A protein and the small-molecule ligand that binds it are described below.
Small molecule (SMILES): Cc1ccccc1Cn1c(=O)c2c(n3ccnc13)CCN(Cc1ccccc1)C2

Sequence of chain 1.G:
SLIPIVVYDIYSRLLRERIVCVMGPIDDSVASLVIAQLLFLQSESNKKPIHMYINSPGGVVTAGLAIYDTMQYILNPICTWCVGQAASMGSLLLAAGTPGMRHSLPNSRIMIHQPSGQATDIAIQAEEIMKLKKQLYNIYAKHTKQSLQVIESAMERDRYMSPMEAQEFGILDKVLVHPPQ

Binding-site contacts:
Ligand atom C28 contacts residue HIS60 of chain 1.G at 3.8 Å.
Ligand atom C05 contacts residue LEU48 of chain 1.F at 3.9 Å (hydrophobic).
Ligand atom C04 contacts residue GLU26 of chain 1.G at 4.0 Å.
Ligand atom C20 contacts residue TYR62 of chain 1.G at 3.5 Å (hydrophobic).
Ligand atom C15 contacts residue TRP90 of chain 1.G at 3.4 Å (hydrophobic).
Ligand atom C05 contacts residue LEU23 of chain 1.G at 3.5 Å (hydrophobic).
Ligand atom C13 contacts residue TYR62 of chain 1.G at 3.0 Å (hydrophobic).
Ligand atom C03 contacts residue SER52 of chain 1.F at 3.9 Å.
Ligand atom C17 contacts residue TYR82 of chain 1.F at 3.9 Å (hydrophobic).
Ligand atom C03 contacts residue GLU26 of chain 1.G at 3.5 Å.
Ligand atom C15 contacts residue TYR62 of chain 1.G at 3.5 Å (hydrophobic).
Ligand atom C22 contacts residue VAL92 of chain 1.G at 3.6 Å (hydrophobic).
Ligand atom O11 contacts residue LEU48 of chain 1.F at 3.9 Å.
Ligand atom C10 contacts residue TYR62 of chain 1.G at 3.9 Å (hydrophobic).
Ligand atom C21 contacts residue VAL92 of chain 1.G at 3.6 Å (hydrophobic).
Ligand atom C14 contacts residue TYR62 of chain 1.G at 3.2 Å (hydrophobic).
Ligand atom C01 contacts residue GLU26 of chain 1.G at 3.2 Å.
Ligand atom N16 contacts residue TYR62 of chain 1.G at 2.9 Å (h-bond).
Ligand atom C01 contacts residue SER52 of chain 1.F at 3.4 Å.
Ligand atom C21 contacts residue TYR62 of chain 1.G at 3.9 Å (hydrophobic).
Ligand atom N25 contacts residue TYR62 of chain 1.G at 3.7 Å.
Ligand atom C02 contacts residue SER52 of chain 1.F at 3.9 Å.
Ligand atom C26 contacts residue ILE28 of chain 1.G at 3.9 Å (hydrophobic).
Ligand atom C24 contacts residue TYR82 of chain 1.F at 3.7 Å (hydrophobic).
Ligand atom C02 contacts residue GLU26 of chain 1.G at 3.4 Å.
Ligand atom C23 contacts residue THR79 of chain 1.F at 3.6 Å.
Ligand atom N25 contacts residue ILE28 of chain 1.G at 3.9 Å.
Ligand atom C17 contacts residue TYR62 of chain 1.G at 3.3 Å (hydrophobic).
Ligand atom C22 contacts residue ILE44 of chain 1.F at 3.9 Å (hydrophobic).
Ligand atom C18 contacts residue TRP90 of chain 1.G at 3.8 Å (hydrophobic).
Ligand atom C22 contacts residue THR79 of chain 1.F at 3.5 Å.
Ligand atom C04 contacts residue PHE49 of chain 1.F at 3.9 Å (hydrophobic).
Ligand atom C07 contacts residue GLU26 of chain 1.G at 3.9 Å.
Ligand atom C06 contacts residue LEU48 of chain 1.F at 3.9 Å (hydrophobic).
Ligand atom C08 contacts residue GLU26 of chain 1.G at 3.9 Å.
Ligand atom N27 contacts residue GLU26 of chain 1.G at 3.3 Å (salt-bridge).
Ligand atom C12 contacts residue TYR62 of chain 1.G at 3.1 Å (hydrophobic).
Ligand atom C29 contacts residue HIS60 of chain 1.G at 3.5 Å.
Ligand atom C18 contacts residue TYR82 of chain 1.F at 3.9 Å (hydrophobic).
Ligand atom C28 contacts residue GLU26 of chain 1.G at 3.5 Å.

Sequence of chain 1.F:
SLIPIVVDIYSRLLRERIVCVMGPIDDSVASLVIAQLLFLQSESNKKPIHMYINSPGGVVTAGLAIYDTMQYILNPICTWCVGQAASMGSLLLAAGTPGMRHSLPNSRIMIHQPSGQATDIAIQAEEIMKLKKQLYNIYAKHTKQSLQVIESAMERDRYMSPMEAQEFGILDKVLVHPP